A protein and the small-molecule ligand that binds it are described below.
Small molecule (SMILES): CC(=O)N[C@@H]1[C@@H](O)[C@H](O)[C@@H](CO)O[C@H]1O

Binding-site contacts:
Ligand atom O6 contacts residue ARG76 of chain 1.F at 3.9 Å.
Ligand atom C1 contacts residue VAL91 of chain 1.F at 4.1 Å (hydrophobic).
Ligand atom C5 contacts residue ASN29 of chain 1.F at 3.7 Å.
Ligand atom C4 contacts residue ASN29 of chain 1.F at 4.2 Å.
Ligand atom C7 contacts residue ASN29 of chain 1.F at 3.3 Å.
Ligand atom C5 contacts residue VAL91 of chain 1.F at 4.2 Å (hydrophobic).
Ligand atom O7 contacts residue ASN29 of chain 1.F at 3.3 Å (h-bond).
Ligand atom C1 contacts residue ASN29 of chain 1.F at 1.4 Å.
Ligand atom O5 contacts residue VAL91 of chain 1.F at 3.6 Å.
Ligand atom N2 contacts residue ASN29 of chain 1.F at 2.9 Å (h-bond).
Ligand atom O5 contacts residue ASN29 of chain 1.F at 2.4 Å (h-bond).
Ligand atom C8 contacts residue ASN29 of chain 1.F at 4.2 Å.
Ligand atom C6 contacts residue ARG76 of chain 1.F at 3.6 Å.
Ligand atom C3 contacts residue ASN29 of chain 1.F at 3.8 Å.
Ligand atom C2 contacts residue ASN29 of chain 1.F at 2.5 Å.
Ligand atom C6 contacts residue VAL91 of chain 1.F at 4.2 Å (hydrophobic).

Sequence of chain 1.F:
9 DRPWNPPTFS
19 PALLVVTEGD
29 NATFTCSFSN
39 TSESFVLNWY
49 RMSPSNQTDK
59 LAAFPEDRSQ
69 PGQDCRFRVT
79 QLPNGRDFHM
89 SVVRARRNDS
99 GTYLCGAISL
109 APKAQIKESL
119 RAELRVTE